Sequence of chain 1.B:
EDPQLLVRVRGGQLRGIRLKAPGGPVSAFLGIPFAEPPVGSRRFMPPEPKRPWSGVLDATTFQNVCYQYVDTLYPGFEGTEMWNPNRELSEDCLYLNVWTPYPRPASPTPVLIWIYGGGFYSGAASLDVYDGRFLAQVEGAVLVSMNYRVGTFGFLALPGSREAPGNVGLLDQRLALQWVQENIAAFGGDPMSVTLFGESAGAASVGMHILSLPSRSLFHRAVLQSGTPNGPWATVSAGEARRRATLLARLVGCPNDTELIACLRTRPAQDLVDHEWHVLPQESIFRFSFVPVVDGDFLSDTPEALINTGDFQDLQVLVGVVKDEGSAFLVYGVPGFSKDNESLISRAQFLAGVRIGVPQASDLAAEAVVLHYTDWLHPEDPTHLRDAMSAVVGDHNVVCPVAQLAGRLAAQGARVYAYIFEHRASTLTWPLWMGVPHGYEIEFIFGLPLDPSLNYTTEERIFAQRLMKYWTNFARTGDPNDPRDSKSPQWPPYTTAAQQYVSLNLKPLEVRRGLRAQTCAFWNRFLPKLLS

Binding-site contacts:
Ligand atom C8 contacts residue ASN350 of chain 1.B at 4.2 Å.
Ligand atom O5 contacts residue SER347 of chain 1.B at 4.3 Å.
Ligand atom O7 contacts residue ASN350 of chain 1.B at 2.8 Å (h-bond).
Ligand atom C2 contacts residue ASN350 of chain 1.B at 3.6 Å.
Ligand atom C8 contacts residue GLY345 of chain 1.B at 4.5 Å.
Ligand atom N2 contacts residue ASN350 of chain 1.B at 3.5 Å (h-bond).
Ligand atom N2 contacts residue GLY345 of chain 1.B at 4.0 Å.
Ligand atom O5 contacts residue ASN350 of chain 1.B at 3.7 Å.
Ligand atom C1 contacts residue ASN350 of chain 1.B at 2.8 Å.
Ligand atom C7 contacts residue ASN350 of chain 1.B at 3.2 Å.
Ligand atom C8 contacts residue SER352 of chain 1.B at 4.5 Å.
Ligand atom C1 contacts residue SER347 of chain 1.B at 4.0 Å.
Ligand atom C8 contacts residue LEU353 of chain 1.B at 3.8 Å (hydrophobic).

The small molecule below binds the protein below.
Small molecule (SMILES): CC(=O)N[C@@H]1[C@@H](O)[C@H](O)[C@@H](CO)O[C@H]1O